A small-molecule ligand and the protein it binds are described below.
Small molecule (SMILES): Cn1nc(NS(C)(=O)=O)c2c(Cl)ccc(-n3c([C@H](Cc4cc(F)cc(F)c4)NC(=O)Cn4nc(C(F)(F)F)c5c4CCC=C5)nc4ncccc4c3=O)c21

Sequence of chain 5.A:
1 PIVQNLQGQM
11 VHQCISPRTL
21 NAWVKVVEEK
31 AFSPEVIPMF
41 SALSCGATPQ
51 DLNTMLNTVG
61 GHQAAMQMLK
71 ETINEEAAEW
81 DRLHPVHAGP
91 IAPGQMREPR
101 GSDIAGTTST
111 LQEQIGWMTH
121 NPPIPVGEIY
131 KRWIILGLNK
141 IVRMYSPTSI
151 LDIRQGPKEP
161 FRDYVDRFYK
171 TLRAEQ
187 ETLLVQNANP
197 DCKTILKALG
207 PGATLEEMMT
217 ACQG

Binding-site contacts:
Ligand atom O39 contacts residue LYS70 of chain 1.A at 3.3 Å.
Ligand atom C34 contacts residue LYS70 of chain 1.A at 3.6 Å.
Ligand atom C40 contacts residue ASN57 of chain 1.A at 3.4 Å.
Ligand atom C46 contacts residue GLN63 of chain 1.A at 3.5 Å.
Ligand atom N05 contacts residue ASN74 of chain 1.A at 3.6 Å.
Ligand atom O18 contacts residue THR107 of chain 1.A at 3.0 Å (h-bond).
Ligand atom F32 contacts residue MET66 of chain 1.A at 3.2 Å.
Ligand atom C28 contacts residue ASN57 of chain 1.A at 3.5 Å.
Ligand atom F32 contacts residue LEU56 of chain 1.A at 3.1 Å.
Ligand atom C14 contacts residue ASN53 of chain 1.A at 3.4 Å.
Ligand atom C20 contacts residue GLY106 of chain 1.A at 3.5 Å.
Ligand atom F35 contacts residue ILE73 of chain 1.A at 3.4 Å.
Ligand atom C04 contacts residue LYS70 of chain 1.A at 3.5 Å.
Ligand atom C13 contacts residue TYR130 of chain 1.A at 3.5 Å (hydrophobic).
Ligand atom C14 contacts residue TYR130 of chain 1.A at 3.4 Å (hydrophobic).
Ligand atom F35 contacts residue LEU69 of chain 1.A at 3.2 Å.
Ligand atom N25 contacts residue ASN57 of chain 1.A at 2.9 Å (h-bond).
Ligand atom N37 contacts residue ASN57 of chain 1.A at 2.6 Å (h-bond).
Ligand atom C28 contacts residue ASN53 of chain 1.A at 3.5 Å.
Ligand atom C14 contacts residue ALA105 of chain 1.A at 3.7 Å (hydrophobic).
Ligand atom F35 contacts residue LYS70 of chain 1.A at 3.2 Å.
Ligand atom C30 contacts residue LEU56 of chain 1.A at 3.6 Å (hydrophobic).
Ligand atom F53 contacts residue ARG173 of chain 5.A at 3.2 Å.
Ligand atom C33 contacts residue MET66 of chain 1.A at 3.3 Å (hydrophobic).
Ligand atom N23 contacts residue ASN57 of chain 1.A at 3.7 Å.
Ligand atom F52 contacts residue LEU172 of chain 5.A at 3.4 Å.
Ligand atom C27 contacts residue ASN57 of chain 1.A at 3.6 Å.
Ligand atom C36 contacts residue LYS70 of chain 1.A at 3.7 Å.
Ligand atom F53 contacts residue LEU172 of chain 5.A at 3.5 Å.
Ligand atom C15 contacts residue THR107 of chain 1.A at 3.7 Å.
Ligand atom C30 contacts residue ASN57 of chain 1.A at 3.2 Å.
Ligand atom C38 contacts residue ASN57 of chain 1.A at 3.4 Å.
Ligand atom O09 contacts residue ASN74 of chain 1.A at 3.0 Å (h-bond).
Ligand atom F35 contacts residue MET66 of chain 1.A at 3.6 Å.
Ligand atom O08 contacts residue LYS70 of chain 1.A at 3.5 Å (salt-bridge).
Ligand atom C48 contacts residue GLN63 of chain 1.A at 3.5 Å.
Ligand atom O18 contacts residue GLY106 of chain 1.A at 3.4 Å (h-bond).
Ligand atom C48 contacts residue GLN67 of chain 1.A at 3.5 Å.
Ligand atom CL12 contacts residue ASN74 of chain 1.A at 2.9 Å.
Ligand atom C17 contacts residue ASN53 of chain 1.A at 3.7 Å.

Sequence of chain 1.A:
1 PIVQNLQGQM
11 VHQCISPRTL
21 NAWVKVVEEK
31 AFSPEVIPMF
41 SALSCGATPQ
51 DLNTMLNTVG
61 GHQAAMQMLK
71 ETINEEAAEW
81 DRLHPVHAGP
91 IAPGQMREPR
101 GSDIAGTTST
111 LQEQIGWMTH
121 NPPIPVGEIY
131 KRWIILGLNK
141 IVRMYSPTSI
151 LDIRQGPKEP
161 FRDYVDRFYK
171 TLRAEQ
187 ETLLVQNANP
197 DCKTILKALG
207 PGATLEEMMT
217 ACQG